This protein binds this small molecule.
Small molecule (SMILES): CC(=O)N[C@@H]1[C@@H](O)[C@H](O)[C@@H](CO)O[C@H]1O

Sequence of chain 1.A:
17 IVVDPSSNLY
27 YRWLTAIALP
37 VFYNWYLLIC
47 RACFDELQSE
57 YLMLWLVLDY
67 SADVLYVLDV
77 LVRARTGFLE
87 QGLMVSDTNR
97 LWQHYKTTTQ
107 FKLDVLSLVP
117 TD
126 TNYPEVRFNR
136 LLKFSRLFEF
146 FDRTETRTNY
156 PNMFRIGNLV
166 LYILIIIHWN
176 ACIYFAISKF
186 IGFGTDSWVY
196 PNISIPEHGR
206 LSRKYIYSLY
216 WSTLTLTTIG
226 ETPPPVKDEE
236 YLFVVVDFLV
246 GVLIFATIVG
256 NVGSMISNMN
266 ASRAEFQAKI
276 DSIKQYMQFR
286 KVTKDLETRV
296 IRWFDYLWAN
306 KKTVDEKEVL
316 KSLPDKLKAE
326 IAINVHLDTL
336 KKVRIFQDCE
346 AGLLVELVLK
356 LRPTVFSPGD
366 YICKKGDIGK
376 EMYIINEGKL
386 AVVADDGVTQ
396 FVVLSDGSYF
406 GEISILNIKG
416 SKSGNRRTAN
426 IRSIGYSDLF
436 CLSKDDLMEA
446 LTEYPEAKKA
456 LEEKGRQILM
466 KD

Binding-site contacts:
Ligand atom C7 contacts residue PHE188 of chain 1.A at 4.3 Å (hydrophobic).
Ligand atom O6 contacts residue SER199 of chain 1.A at 4.0 Å.
Ligand atom O6 contacts residue ASN197 of chain 1.A at 4.5 Å.
Ligand atom C1 contacts residue SER199 of chain 1.A at 3.3 Å.
Ligand atom O7 contacts residue ASN197 of chain 1.A at 4.3 Å.
Ligand atom C7 contacts residue GLY189 of chain 1.A at 4.3 Å.
Ligand atom C8 contacts residue GLY189 of chain 1.A at 3.5 Å.
Ligand atom C6 contacts residue SER199 of chain 1.A at 3.9 Å.
Ligand atom O7 contacts residue GLY189 of chain 1.A at 4.5 Å.
Ligand atom N2 contacts residue ASN197 of chain 1.A at 3.0 Å (h-bond).
Ligand atom C8 contacts residue ASN197 of chain 1.A at 4.4 Å.
Ligand atom C4 contacts residue ASN197 of chain 1.A at 4.2 Å.
Ligand atom C2 contacts residue ASN197 of chain 1.A at 2.5 Å.
Ligand atom C3 contacts residue ASN197 of chain 1.A at 3.8 Å.
Ligand atom C7 contacts residue ASN197 of chain 1.A at 3.9 Å.
Ligand atom C8 contacts residue THR190 of chain 1.A at 3.9 Å.
Ligand atom C1 contacts residue ASN197 of chain 1.A at 1.4 Å.
Ligand atom C8 contacts residue PHE188 of chain 1.A at 3.4 Å (hydrophobic).
Ligand atom O5 contacts residue ASN197 of chain 1.A at 2.4 Å (h-bond).
Ligand atom N2 contacts residue PHE188 of chain 1.A at 4.4 Å.
Ligand atom C5 contacts residue SER199 of chain 1.A at 3.5 Å.
Ligand atom C5 contacts residue ASN197 of chain 1.A at 3.7 Å.
Ligand atom O5 contacts residue SER199 of chain 1.A at 3.0 Å (h-bond).